Sequence of chain 1.E:
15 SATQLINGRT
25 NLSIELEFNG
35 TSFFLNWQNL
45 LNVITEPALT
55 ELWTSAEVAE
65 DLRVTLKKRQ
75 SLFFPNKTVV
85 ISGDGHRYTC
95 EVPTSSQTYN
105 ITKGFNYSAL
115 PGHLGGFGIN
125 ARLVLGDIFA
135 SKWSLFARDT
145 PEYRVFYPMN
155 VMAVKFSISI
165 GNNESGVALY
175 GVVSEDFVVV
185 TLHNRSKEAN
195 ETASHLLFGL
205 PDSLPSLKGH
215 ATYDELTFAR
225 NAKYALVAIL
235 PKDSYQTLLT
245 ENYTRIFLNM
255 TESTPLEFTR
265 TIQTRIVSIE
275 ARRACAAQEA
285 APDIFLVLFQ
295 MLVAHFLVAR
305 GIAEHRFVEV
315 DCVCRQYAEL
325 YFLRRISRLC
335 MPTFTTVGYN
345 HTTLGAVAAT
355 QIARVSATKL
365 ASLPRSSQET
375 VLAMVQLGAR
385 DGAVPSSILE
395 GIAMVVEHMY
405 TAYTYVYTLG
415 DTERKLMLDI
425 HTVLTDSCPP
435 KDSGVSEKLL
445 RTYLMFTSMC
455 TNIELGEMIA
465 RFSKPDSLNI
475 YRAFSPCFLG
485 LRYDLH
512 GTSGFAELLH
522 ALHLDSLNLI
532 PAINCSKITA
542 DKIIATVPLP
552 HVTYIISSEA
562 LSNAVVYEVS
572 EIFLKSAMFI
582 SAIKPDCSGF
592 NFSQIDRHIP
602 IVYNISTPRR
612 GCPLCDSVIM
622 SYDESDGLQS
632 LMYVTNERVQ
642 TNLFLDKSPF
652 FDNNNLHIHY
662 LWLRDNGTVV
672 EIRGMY

The protein below binds the small molecule below.
Small molecule (SMILES): CC(=O)N[C@@H]1[C@@H](O)[C@H](O)[C@@H](CO)O[C@H]1O

Binding-site contacts:
Ligand atom O5 contacts residue ASN667 of chain 1.E at 2.4 Å (h-bond).
Ligand atom C3 contacts residue ASN667 of chain 1.E at 3.8 Å.
Ligand atom O7 contacts residue ASN667 of chain 1.E at 3.7 Å.
Ligand atom C1 contacts residue ASN667 of chain 1.E at 1.4 Å.
Ligand atom C1 contacts residue ARG665 of chain 1.E at 3.4 Å.
Ligand atom N2 contacts residue ASN667 of chain 1.E at 2.9 Å (h-bond).
Ligand atom C5 contacts residue ASN667 of chain 1.E at 3.7 Å.
Ligand atom C2 contacts residue ASN667 of chain 1.E at 2.5 Å.
Ligand atom C7 contacts residue ASN667 of chain 1.E at 3.6 Å.
Ligand atom O5 contacts residue ARG665 of chain 1.E at 4.1 Å.
Ligand atom C8 contacts residue PHE593 of chain 1.E at 4.1 Å (hydrophobic).
Ligand atom C4 contacts residue ASN667 of chain 1.E at 4.3 Å.